Sequence of chain 1.E:
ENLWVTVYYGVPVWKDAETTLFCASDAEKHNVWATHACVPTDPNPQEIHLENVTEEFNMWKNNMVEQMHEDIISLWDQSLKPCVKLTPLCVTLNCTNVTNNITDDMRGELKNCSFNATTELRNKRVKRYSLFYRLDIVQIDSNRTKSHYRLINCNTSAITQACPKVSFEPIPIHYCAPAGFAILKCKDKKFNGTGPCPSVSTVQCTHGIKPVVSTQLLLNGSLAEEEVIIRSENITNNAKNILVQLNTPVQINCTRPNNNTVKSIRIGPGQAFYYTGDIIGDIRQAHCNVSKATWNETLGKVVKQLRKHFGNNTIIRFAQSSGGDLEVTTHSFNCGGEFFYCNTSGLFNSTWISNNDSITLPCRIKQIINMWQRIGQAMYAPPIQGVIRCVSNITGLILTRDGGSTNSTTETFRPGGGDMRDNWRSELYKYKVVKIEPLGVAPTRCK

The small molecule below binds the protein below.
Small molecule (SMILES): CC(=O)N[C@@H]1[C@@H](O)[C@H](O)[C@@H](CO)O[C@H]1O

Binding-site contacts:
Ligand atom C2 contacts residue ASN138 of chain 1.E at 2.5 Å.
Ligand atom C3 contacts residue ASN138 of chain 1.E at 3.8 Å.
Ligand atom C7 contacts residue ASN138 of chain 1.E at 3.5 Å.
Ligand atom O5 contacts residue ASN138 of chain 1.E at 2.4 Å (h-bond).
Ligand atom N2 contacts residue THR136 of chain 1.E at 4.5 Å.
Ligand atom C8 contacts residue THR136 of chain 1.E at 3.6 Å.
Ligand atom C8 contacts residue ASN137 of chain 1.E at 3.8 Å.
Ligand atom C4 contacts residue ASN138 of chain 1.E at 4.2 Å.
Ligand atom C7 contacts residue THR136 of chain 1.E at 4.1 Å.
Ligand atom C5 contacts residue ASN138 of chain 1.E at 3.7 Å.
Ligand atom C1 contacts residue ASN138 of chain 1.E at 1.4 Å.
Ligand atom N2 contacts residue ASN138 of chain 1.E at 2.9 Å (h-bond).
Ligand atom O7 contacts residue ASN137 of chain 1.E at 3.5 Å.
Ligand atom O7 contacts residue ASN138 of chain 1.E at 3.2 Å.
Ligand atom C7 contacts residue ASN137 of chain 1.E at 3.8 Å.